A protein and the small-molecule ligand that binds it are described below.
Small molecule (SMILES): Clc1ccc(COC(Cn2ccnc2)c2ccc(Cl)cc2Cl)cc1

Sequence of chain 2.B:
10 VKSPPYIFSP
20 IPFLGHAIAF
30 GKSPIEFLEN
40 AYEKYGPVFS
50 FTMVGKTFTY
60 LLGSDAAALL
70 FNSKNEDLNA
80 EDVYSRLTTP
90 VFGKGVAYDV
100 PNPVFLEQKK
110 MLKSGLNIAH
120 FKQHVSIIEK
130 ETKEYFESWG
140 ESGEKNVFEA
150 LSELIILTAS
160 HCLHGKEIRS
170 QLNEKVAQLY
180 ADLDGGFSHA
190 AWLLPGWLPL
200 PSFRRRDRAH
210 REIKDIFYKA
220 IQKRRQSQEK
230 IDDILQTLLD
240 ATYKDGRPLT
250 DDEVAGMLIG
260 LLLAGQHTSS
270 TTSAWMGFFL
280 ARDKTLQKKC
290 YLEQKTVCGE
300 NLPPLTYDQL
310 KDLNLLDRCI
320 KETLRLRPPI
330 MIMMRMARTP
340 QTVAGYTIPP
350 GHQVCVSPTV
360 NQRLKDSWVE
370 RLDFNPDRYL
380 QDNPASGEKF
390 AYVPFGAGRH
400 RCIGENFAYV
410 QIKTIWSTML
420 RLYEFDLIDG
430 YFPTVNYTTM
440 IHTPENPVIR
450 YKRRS

Binding-site contacts:
Ligand atom C16 contacts residue ECL1 of chain 2.H at 0.4 Å.
Ligand atom C8 contacts residue HEM1 of chain 2.I at 3.5 Å.
Ligand atom C11 contacts residue ECL1 of chain 2.H at 0.7 Å.
Ligand atom C7 contacts residue ECL1 of chain 2.H at 0.2 Å.
Ligand atom C20 contacts residue ECL1 of chain 2.H at 0.9 Å.
Ligand atom C6 contacts residue HEM1 of chain 2.I at 3.1 Å.
Ligand atom N19 contacts residue HEM1 of chain 2.I at 2.1 Å.
Ligand atom N1 contacts residue ILE329 of chain 2.B at 3.3 Å.
Ligand atom C3 contacts residue HEM1 of chain 2.I at 3.0 Å.
Ligand atom C10 contacts residue ECL1 of chain 2.H at 0.7 Å.
Ligand atom C5 contacts residue ECL1 of chain 2.H at 0.7 Å.
Ligand atom CL8 contacts residue ECL1 of chain 2.H at 0.7 Å.
Ligand atom C6 contacts residue ALA263 of chain 2.B at 3.3 Å (hydrophobic).
Ligand atom C2 contacts residue TYR97 of chain 2.B at 3.6 Å (hydrophobic).
Ligand atom C14 contacts residue ECL1 of chain 2.H at 0.5 Å.
Ligand atom CL4 contacts residue ECL1 of chain 2.H at 0.9 Å.
Ligand atom CL2 contacts residue ECL1 of chain 2.H at 1.5 Å.
Ligand atom C17 contacts residue ECL1 of chain 2.H at 0.6 Å.
Ligand atom C19 contacts residue ECL1 of chain 2.H at 0.4 Å.
Ligand atom N19 contacts residue ECL1 of chain 2.H at 0.1 Å (h-bond).
Ligand atom C8 contacts residue ECL1 of chain 2.H at 1.4 Å.
Ligand atom C19 contacts residue ILE329 of chain 2.B at 3.6 Å (hydrophobic).
Ligand atom C3 contacts residue ILE329 of chain 2.B at 3.4 Å (hydrophobic).
Ligand atom C6 contacts residue THR267 of chain 2.B at 3.6 Å.
Ligand atom C15 contacts residue ECL1 of chain 2.H at 0.3 Å.
Ligand atom C21 contacts residue ECL1 of chain 2.H at 0.7 Å.
Ligand atom C3 contacts residue ECL1 of chain 2.H at 0.1 Å.
Ligand atom C1 contacts residue HEM1 of chain 2.I at 3.5 Å.
Ligand atom C10 contacts residue HEM1 of chain 2.I at 3.5 Å.
Ligand atom C2 contacts residue ECL1 of chain 2.H at 1.1 Å.
Ligand atom CL8 contacts residue TYR83 of chain 2.B at 3.6 Å.
Ligand atom C17 contacts residue PHE186 of chain 2.B at 3.6 Å (hydrophobic).
Ligand atom C2 contacts residue HEM1 of chain 2.I at 3.6 Å.
Ligand atom C9 contacts residue ECL1 of chain 2.H at 0.5 Å.
Ligand atom C1 contacts residue ECL1 of chain 2.H at 1.1 Å.
Ligand atom O20 contacts residue ECL1 of chain 2.H at 1.1 Å (h-bond).
Ligand atom C6 contacts residue ECL1 of chain 2.H at 0.1 Å.
Ligand atom CL8 contacts residue LEU86 of chain 2.B at 3.4 Å.
Ligand atom C13 contacts residue ECL1 of chain 2.H at 0.7 Å.
Ligand atom N1 contacts residue ECL1 of chain 2.H at 0.2 Å (h-bond).